Sequence of chain 1.A:
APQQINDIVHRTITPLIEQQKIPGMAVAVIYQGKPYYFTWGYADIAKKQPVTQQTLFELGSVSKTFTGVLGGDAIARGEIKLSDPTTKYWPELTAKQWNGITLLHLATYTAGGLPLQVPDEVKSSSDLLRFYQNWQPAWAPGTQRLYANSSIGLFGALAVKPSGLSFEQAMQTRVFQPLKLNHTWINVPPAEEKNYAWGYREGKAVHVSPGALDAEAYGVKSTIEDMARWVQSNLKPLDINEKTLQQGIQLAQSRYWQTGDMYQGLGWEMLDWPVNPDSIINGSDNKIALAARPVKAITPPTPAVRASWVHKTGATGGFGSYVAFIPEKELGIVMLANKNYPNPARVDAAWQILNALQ

Binding-site contacts:
Ligand atom C5 contacts residue LYS123 of chain 1.A at 3.3 Å.
Ligand atom C5 contacts residue SER125 of chain 1.A at 4.0 Å.
Ligand atom N9 contacts residue ALA212 of chain 1.A at 4.3 Å.
Ligand atom C10 contacts residue ALA212 of chain 1.A at 4.2 Å (hydrophobic).
Ligand atom C6 contacts residue GLY211 of chain 1.A at 3.9 Å.
Ligand atom O8 contacts residue LYS123 of chain 1.A at 4.2 Å.
Ligand atom C3 contacts residue ALA212 of chain 1.A at 3.9 Å (hydrophobic).
Ligand atom O11 contacts residue ALA212 of chain 1.A at 3.7 Å.
Ligand atom C3 contacts residue LYS123 of chain 1.A at 4.3 Å.
Ligand atom S1 contacts residue LYS123 of chain 1.A at 2.7 Å (salt-bridge).
Ligand atom C4 contacts residue LYS123 of chain 1.A at 4.2 Å.
Ligand atom C2 contacts residue ALA212 of chain 1.A at 3.7 Å (hydrophobic).
Ligand atom C4 contacts residue SER124 of chain 1.A at 3.5 Å.
Ligand atom S1 contacts residue ALA212 of chain 1.A at 3.8 Å.
Ligand atom C5 contacts residue VAL122 of chain 1.A at 3.5 Å (hydrophobic).
Ligand atom C6 contacts residue ALA212 of chain 1.A at 3.8 Å (hydrophobic).
Ligand atom C2 contacts residue LYS123 of chain 1.A at 3.6 Å.
Ligand atom C4 contacts residue LEU128 of chain 1.A at 4.2 Å (hydrophobic).
Ligand atom O7 contacts residue ALA212 of chain 1.A at 4.0 Å.
Ligand atom C5 contacts residue SER124 of chain 1.A at 2.9 Å.
Ligand atom O11 contacts residue LEU213 of chain 1.A at 2.9 Å (h-bond).
Ligand atom O8 contacts residue GLY211 of chain 1.A at 3.8 Å.
Ligand atom C12 contacts residue LEU213 of chain 1.A at 4.4 Å (hydrophobic).
Ligand atom C12 contacts residue LEU128 of chain 1.A at 3.8 Å (hydrophobic).
Ligand atom C4 contacts residue SER125 of chain 1.A at 4.0 Å.
Ligand atom C5 contacts residue LEU128 of chain 1.A at 4.3 Å (hydrophobic).
Ligand atom O8 contacts residue ALA212 of chain 1.A at 3.8 Å.
Ligand atom C12 contacts residue PEG1 of chain 1.G at 3.3 Å.
Ligand atom S1 contacts residue VAL122 of chain 1.A at 3.3 Å (h-bond).
Ligand atom C5 contacts residue ALA212 of chain 1.A at 4.0 Å (hydrophobic).
Ligand atom S1 contacts residue SER124 of chain 1.A at 3.7 Å.
Ligand atom C4 contacts residue ALA212 of chain 1.A at 4.0 Å (hydrophobic).
Ligand atom C10 contacts residue PEG1 of chain 1.G at 4.4 Å.
Ligand atom C10 contacts residue LEU213 of chain 1.A at 3.9 Å (hydrophobic).
Ligand atom O7 contacts residue GLY211 of chain 1.A at 3.7 Å.
Ligand atom C6 contacts residue LYS123 of chain 1.A at 4.3 Å.

A small-molecule ligand and the protein it binds are described below.
Small molecule (SMILES): CC(=O)Nc1ccsc1C(=O)O